Binding-site contacts:
Ligand atom O5' contacts residue PNS1 of chain 2.H at 3.7 Å.
Ligand atom N7 contacts residue VAL126 of chain 2.C at 3.6 Å (h-bond).
Ligand atom PA contacts residue HIS18 of chain 2.C at 3.4 Å.
Ligand atom O2A contacts residue PNS1 of chain 2.H at 2.5 Å (h-bond).
Ligand atom C8 contacts residue HIS18 of chain 2.C at 3.5 Å.
Ligand atom C5' contacts residue PNS1 of chain 2.H at 3.1 Å.
Ligand atom O1A contacts residue HIS18 of chain 2.C at 3.0 Å (h-bond).
Ligand atom N6 contacts residue VAL126 of chain 2.C at 3.3 Å (h-bond).
Ligand atom N6 contacts residue THR119 of chain 2.C at 3.6 Å (h-bond).
Ligand atom PA contacts residue SER10 of chain 2.C at 3.8 Å.
Ligand atom C2' contacts residue GLY89 of chain 2.C at 3.4 Å.
Ligand atom C1' contacts residue GLY89 of chain 2.C at 3.6 Å.
Ligand atom O1B contacts residue SER128 of chain 2.C at 3.0 Å (h-bond).
Ligand atom N6 contacts residue ARG91 of chain 2.C at 3.7 Å.
Ligand atom O1A contacts residue SER128 of chain 2.C at 3.4 Å (h-bond).
Ligand atom O2A contacts residue PHE11 of chain 2.C at 3.7 Å.
Ligand atom N3 contacts residue GLY89 of chain 2.C at 3.3 Å.
Ligand atom O4' contacts residue HIS18 of chain 2.C at 3.1 Å.
Ligand atom O2A contacts residue SER10 of chain 2.C at 2.8 Å (h-bond).
Ligand atom O2B contacts residue ARG91 of chain 2.C at 3.6 Å.
Ligand atom O3' contacts residue PNS1 of chain 2.H at 3.0 Å (h-bond).
Ligand atom PA contacts residue PNS1 of chain 2.H at 3.5 Å.
Ligand atom O1A contacts residue PHE11 of chain 2.C at 3.2 Å (h-bond).
Ligand atom N6 contacts residue TYR123 of chain 2.C at 2.9 Å (h-bond).
Ligand atom O1B contacts residue SER127 of chain 2.C at 3.5 Å.
Ligand atom O1B contacts residue HIS18 of chain 2.C at 3.6 Å.
Ligand atom O2G contacts residue SER129 of chain 2.C at 2.6 Å (h-bond).
Ligand atom O5' contacts residue HIS18 of chain 2.C at 2.6 Å (h-bond).
Ligand atom O3B contacts residue ARG91 of chain 2.C at 3.8 Å.
Ligand atom C2 contacts residue VAL21 of chain 2.C at 3.6 Å (hydrophobic).
Ligand atom N3 contacts residue VAL21 of chain 2.C at 3.6 Å.
Ligand atom O3B contacts residue SER127 of chain 2.C at 3.7 Å.
Ligand atom C8 contacts residue ARG91 of chain 2.C at 3.5 Å.
Ligand atom C4' contacts residue PNS1 of chain 2.H at 3.8 Å.
Ligand atom C6 contacts residue THR119 of chain 2.C at 3.7 Å.
Ligand atom O2A contacts residue GLY9 of chain 2.C at 3.8 Å.
Ligand atom N7 contacts residue ARG91 of chain 2.C at 3.1 Å (salt-bridge).
Ligand atom N1 contacts residue THR119 of chain 2.C at 3.0 Å (h-bond).
Ligand atom O2' contacts residue GLY89 of chain 2.C at 2.7 Å (h-bond).
Ligand atom C5' contacts residue HIS18 of chain 2.C at 3.4 Å.

This protein binds this small molecule.
Small molecule (SMILES): Nc1ncnc2c1ncn2[C@@H]1O[C@H](CO[P](=O)(O)C[P](=O)(O)OP(=O)(O)O)[C@@H](O)[C@H]1O

Sequence of chain 2.C:
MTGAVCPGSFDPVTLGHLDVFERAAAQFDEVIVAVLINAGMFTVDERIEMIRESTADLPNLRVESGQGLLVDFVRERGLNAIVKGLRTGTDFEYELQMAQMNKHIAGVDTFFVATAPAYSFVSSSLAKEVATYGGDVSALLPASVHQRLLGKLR